Sequence of chain 1.A:
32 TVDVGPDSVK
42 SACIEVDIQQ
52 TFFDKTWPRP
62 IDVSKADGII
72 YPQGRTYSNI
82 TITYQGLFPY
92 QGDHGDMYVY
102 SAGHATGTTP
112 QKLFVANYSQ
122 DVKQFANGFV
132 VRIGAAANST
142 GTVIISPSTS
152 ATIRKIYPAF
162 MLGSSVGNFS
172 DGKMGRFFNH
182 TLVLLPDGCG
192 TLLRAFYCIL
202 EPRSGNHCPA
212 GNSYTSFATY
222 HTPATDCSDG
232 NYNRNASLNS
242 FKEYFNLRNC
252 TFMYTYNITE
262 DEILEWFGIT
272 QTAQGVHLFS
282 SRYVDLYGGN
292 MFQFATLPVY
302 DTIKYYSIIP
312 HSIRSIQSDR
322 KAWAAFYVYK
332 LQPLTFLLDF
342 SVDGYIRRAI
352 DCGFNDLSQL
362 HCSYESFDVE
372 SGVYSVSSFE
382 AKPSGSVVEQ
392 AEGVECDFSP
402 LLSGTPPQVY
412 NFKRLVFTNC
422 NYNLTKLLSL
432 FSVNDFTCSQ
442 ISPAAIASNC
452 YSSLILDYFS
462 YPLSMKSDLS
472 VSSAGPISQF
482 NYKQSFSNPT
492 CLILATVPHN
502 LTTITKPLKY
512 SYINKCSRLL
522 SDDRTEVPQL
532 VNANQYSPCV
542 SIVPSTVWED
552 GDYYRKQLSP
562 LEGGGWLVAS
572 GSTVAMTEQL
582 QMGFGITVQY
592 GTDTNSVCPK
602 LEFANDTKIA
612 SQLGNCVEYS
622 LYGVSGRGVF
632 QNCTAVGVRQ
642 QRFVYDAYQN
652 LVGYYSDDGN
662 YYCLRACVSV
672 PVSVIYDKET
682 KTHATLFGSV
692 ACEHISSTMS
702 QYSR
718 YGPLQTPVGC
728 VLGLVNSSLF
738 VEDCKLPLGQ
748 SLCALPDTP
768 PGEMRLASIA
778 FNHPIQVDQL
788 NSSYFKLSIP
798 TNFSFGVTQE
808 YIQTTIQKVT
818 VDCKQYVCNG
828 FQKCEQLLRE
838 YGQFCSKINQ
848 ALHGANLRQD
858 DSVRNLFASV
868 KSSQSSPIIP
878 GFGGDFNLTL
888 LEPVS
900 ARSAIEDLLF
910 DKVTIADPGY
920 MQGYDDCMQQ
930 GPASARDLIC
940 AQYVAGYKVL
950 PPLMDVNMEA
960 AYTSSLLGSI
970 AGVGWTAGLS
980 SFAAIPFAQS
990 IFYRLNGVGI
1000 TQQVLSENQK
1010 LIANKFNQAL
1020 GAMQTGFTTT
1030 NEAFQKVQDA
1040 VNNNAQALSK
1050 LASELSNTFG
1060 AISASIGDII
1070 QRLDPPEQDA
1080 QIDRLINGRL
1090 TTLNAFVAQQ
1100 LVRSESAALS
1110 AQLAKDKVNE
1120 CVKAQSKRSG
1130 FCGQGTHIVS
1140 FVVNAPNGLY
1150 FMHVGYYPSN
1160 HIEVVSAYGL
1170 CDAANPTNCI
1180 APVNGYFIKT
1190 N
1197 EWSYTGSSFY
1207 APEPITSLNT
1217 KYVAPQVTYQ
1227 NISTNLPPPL

Binding-site contacts:
Ligand atom N2 contacts residue ASN501 of chain 1.A at 2.8 Å (h-bond).
Ligand atom C7 contacts residue ASN501 of chain 1.A at 3.3 Å.
Ligand atom C8 contacts residue ASN501 of chain 1.A at 4.0 Å.
Ligand atom C3 contacts residue ASN501 of chain 1.A at 3.6 Å.
Ligand atom C5 contacts residue ASN501 of chain 1.A at 3.7 Å.
Ligand atom C2 contacts residue ASN501 of chain 1.A at 2.4 Å.
Ligand atom O5 contacts residue ASN501 of chain 1.A at 2.4 Å (h-bond).
Ligand atom C1 contacts residue ASN501 of chain 1.A at 1.4 Å.
Ligand atom O7 contacts residue ASN501 of chain 1.A at 3.4 Å (h-bond).
Ligand atom C4 contacts residue ASN501 of chain 1.A at 4.1 Å.

A small-molecule ligand and the protein it binds are described below.
Small molecule (SMILES): CC(=O)N[C@@H]1[C@@H](O)[C@H](O)[C@@H](CO)O[C@H]1O